This small molecule binds to this protein.
Small molecule (SMILES): CC(=O)N[C@H]1[C@H]([C@H](O)[C@H](O)CO)O[C@@](O[C@H]2[C@@H](O)[C@@H](CO)OC(=O)[C@@H]2O)(C(=O)O)C[C@@H]1O

Binding-site contacts:
Ligand atom C9 contacts residue LEU189 of chain 3.A at 3.9 Å (hydrophobic).
Ligand atom O6 contacts residue GLN221 of chain 3.A at 3.7 Å.
Ligand atom O9 contacts residue GLY223 of chain 3.A at 3.9 Å.
Ligand atom O3 contacts residue GLN221 of chain 3.A at 3.6 Å.
Ligand atom O1B contacts residue ALA129 of chain 3.A at 4.0 Å.
Ligand atom C9 contacts residue TYR92 of chain 3.A at 3.6 Å (hydrophobic).
Ligand atom C4 contacts residue ALA129 of chain 3.A at 3.4 Å (hydrophobic).
Ligand atom O8 contacts residue GLN221 of chain 3.A at 3.1 Å (h-bond).
Ligand atom O7 contacts residue GLU185 of chain 3.A at 2.8 Å (salt-bridge).
Ligand atom C4 contacts residue GLU185 of chain 3.A at 3.7 Å.
Ligand atom C2 contacts residue GLN221 of chain 3.A at 3.9 Å.
Ligand atom N5 contacts residue TRP146 of chain 3.A at 3.8 Å.
Ligand atom O1A contacts residue THR130 of chain 3.A at 3.6 Å.
Ligand atom C5 contacts residue GLU185 of chain 3.A at 3.8 Å.
Ligand atom O4 contacts residue ALA129 of chain 3.A at 4.0 Å.
Ligand atom C1 contacts residue SER131 of chain 3.A at 4.0 Å.
Ligand atom O9 contacts residue HIS178 of chain 3.A at 3.0 Å (h-bond).
Ligand atom O1B contacts residue GLN221 of chain 3.A at 3.4 Å (h-bond).
Ligand atom C10 contacts residue LEU189 of chain 3.A at 3.9 Å (hydrophobic).
Ligand atom C11 contacts residue TRP146 of chain 3.A at 3.8 Å (hydrophobic).
Ligand atom O1A contacts residue GLN221 of chain 3.A at 3.2 Å (h-bond).
Ligand atom O1A contacts residue SER131 of chain 3.A at 3.2 Å (h-bond).
Ligand atom O9 contacts residue GLU185 of chain 3.A at 3.5 Å (salt-bridge).
Ligand atom O8 contacts residue TYR92 of chain 3.A at 3.1 Å (h-bond).
Ligand atom C1 contacts residue GLN221 of chain 3.A at 3.5 Å.
Ligand atom C6 contacts residue GLU185 of chain 3.A at 2.9 Å.
Ligand atom C8 contacts residue GLU185 of chain 3.A at 3.1 Å.
Ligand atom N5 contacts residue ALA129 of chain 3.A at 3.2 Å (h-bond).
Ligand atom C7 contacts residue GLU185 of chain 3.A at 3.6 Å.
Ligand atom C5 contacts residue ALA129 of chain 3.A at 3.8 Å (hydrophobic).
Ligand atom O9 contacts residue TYR92 of chain 3.A at 2.7 Å (h-bond).
Ligand atom C1 contacts residue THR130 of chain 3.A at 3.5 Å.
Ligand atom O7 contacts residue LEU189 of chain 3.A at 3.7 Å.
Ligand atom O10 contacts residue LEU189 of chain 3.A at 2.9 Å.
Ligand atom O1B contacts residue THR130 of chain 3.A at 2.8 Å (h-bond).
Ligand atom C11 contacts residue GLY128 of chain 3.A at 3.9 Å.
Ligand atom C7 contacts residue TRP146 of chain 3.A at 3.8 Å (hydrophobic).
Ligand atom C9 contacts residue HIS178 of chain 3.A at 3.2 Å.
Ligand atom C9 contacts residue GLU185 of chain 3.A at 3.4 Å.
Ligand atom O4 contacts residue GLN221 of chain 3.A at 3.0 Å (h-bond).

Sequence of chain 3.A:
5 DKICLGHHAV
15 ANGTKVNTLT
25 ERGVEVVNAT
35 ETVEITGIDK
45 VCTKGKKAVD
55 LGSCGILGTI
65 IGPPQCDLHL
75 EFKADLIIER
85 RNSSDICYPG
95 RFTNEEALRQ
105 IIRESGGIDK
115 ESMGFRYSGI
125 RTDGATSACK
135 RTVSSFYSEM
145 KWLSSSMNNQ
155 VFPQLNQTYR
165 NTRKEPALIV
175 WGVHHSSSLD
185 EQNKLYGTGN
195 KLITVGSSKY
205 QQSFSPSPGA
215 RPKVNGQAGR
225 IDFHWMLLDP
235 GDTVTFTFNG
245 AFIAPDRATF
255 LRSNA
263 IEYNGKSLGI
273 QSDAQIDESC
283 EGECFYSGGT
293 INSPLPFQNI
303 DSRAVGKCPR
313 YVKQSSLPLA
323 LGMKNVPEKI